Sequence of chain 1.A:
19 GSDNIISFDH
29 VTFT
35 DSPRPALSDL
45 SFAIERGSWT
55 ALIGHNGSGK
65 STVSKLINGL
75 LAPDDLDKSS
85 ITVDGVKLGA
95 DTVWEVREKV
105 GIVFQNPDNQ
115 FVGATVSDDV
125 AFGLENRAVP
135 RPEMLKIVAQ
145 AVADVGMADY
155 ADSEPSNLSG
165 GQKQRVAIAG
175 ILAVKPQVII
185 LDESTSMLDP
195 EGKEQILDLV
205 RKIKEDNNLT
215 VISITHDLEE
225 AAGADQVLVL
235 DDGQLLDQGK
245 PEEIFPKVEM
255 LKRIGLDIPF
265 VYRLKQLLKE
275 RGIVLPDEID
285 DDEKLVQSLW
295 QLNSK

The protein below binds the small molecule below.
Small molecule (SMILES): Nc1ncnc2c1ncn2[C@@H]1O[C@H](CO[P](=O)(O)O[P](=O)(O)NP(=O)(O)O)[C@@H](O)[C@H]1O

Binding-site contacts:
Ligand atom O2B contacts residue SER65 of chain 1.A at 3.2 Å.
Ligand atom O1A contacts residue LYS64 of chain 1.A at 3.4 Å (salt-bridge).
Ligand atom O4' contacts residue ALA40 of chain 1.A at 3.9 Å.
Ligand atom C2 contacts residue SER36 of chain 1.A at 3.9 Å.
Ligand atom O2A contacts residue SER65 of chain 1.A at 3.9 Å.
Ligand atom C3' contacts residue GLY61 of chain 1.A at 3.8 Å.
Ligand atom O2G contacts residue ASN60 of chain 1.A at 3.7 Å.
Ligand atom C2 contacts residue PHE31 of chain 1.A at 3.8 Å (hydrophobic).
Ligand atom PG contacts residue HIS220 of chain 1.A at 4.0 Å.
Ligand atom O1B contacts residue GLY61 of chain 1.A at 3.2 Å (h-bond).
Ligand atom C6 contacts residue PHE31 of chain 1.A at 3.8 Å (hydrophobic).
Ligand atom O1B contacts residue GLY63 of chain 1.A at 3.8 Å.
Ligand atom C5' contacts residue GLY63 of chain 1.A at 3.7 Å.
Ligand atom O3G contacts residue HIS220 of chain 1.A at 2.8 Å (h-bond).
Ligand atom O1G contacts residue GLU187 of chain 1.A at 3.6 Å.
Ligand atom C4 contacts residue PHE31 of chain 1.A at 3.1 Å (hydrophobic).
Ligand atom N7 contacts residue PHE31 of chain 1.A at 3.5 Å.
Ligand atom O3A contacts residue GLY61 of chain 1.A at 3.5 Å.
Ligand atom N3 contacts residue PHE31 of chain 1.A at 3.4 Å.
Ligand atom O3' contacts residue ARG38 of chain 1.A at 2.7 Å (salt-bridge).
Ligand atom PG contacts residue GLU187 of chain 1.A at 3.9 Å.
Ligand atom O1A contacts residue SER65 of chain 1.A at 3.5 Å (h-bond).
Ligand atom C8 contacts residue PHE31 of chain 1.A at 3.3 Å (hydrophobic).
Ligand atom PB contacts residue GLY61 of chain 1.A at 3.7 Å.
Ligand atom O1B contacts residue LYS64 of chain 1.A at 2.9 Å (salt-bridge).
Ligand atom PA contacts residue THR66 of chain 1.A at 3.9 Å.
Ligand atom O1A contacts residue THR66 of chain 1.A at 3.1 Å (h-bond).
Ligand atom O5' contacts residue THR66 of chain 1.A at 3.8 Å.
Ligand atom O2G contacts residue HIS220 of chain 1.A at 3.6 Å.
Ligand atom O1A contacts residue GLY63 of chain 1.A at 3.2 Å.
Ligand atom O3G contacts residue LYS64 of chain 1.A at 2.7 Å (salt-bridge).
Ligand atom C5' contacts residue THR66 of chain 1.A at 3.8 Å.
Ligand atom O4' contacts residue PHE31 of chain 1.A at 3.4 Å.
Ligand atom O3G contacts residue GLU187 of chain 1.A at 3.2 Å (salt-bridge).
Ligand atom N9 contacts residue PHE31 of chain 1.A at 3.4 Å.
Ligand atom C5 contacts residue PHE31 of chain 1.A at 3.4 Å (hydrophobic).
Ligand atom O3' contacts residue GLY61 of chain 1.A at 3.9 Å.
Ligand atom N3B contacts residue GLY61 of chain 1.A at 3.6 Å.
Ligand atom O3G contacts residue GLY61 of chain 1.A at 3.9 Å.
Ligand atom O1B contacts residue SER62 of chain 1.A at 3.6 Å (h-bond).